Sequence of chain 1.B:
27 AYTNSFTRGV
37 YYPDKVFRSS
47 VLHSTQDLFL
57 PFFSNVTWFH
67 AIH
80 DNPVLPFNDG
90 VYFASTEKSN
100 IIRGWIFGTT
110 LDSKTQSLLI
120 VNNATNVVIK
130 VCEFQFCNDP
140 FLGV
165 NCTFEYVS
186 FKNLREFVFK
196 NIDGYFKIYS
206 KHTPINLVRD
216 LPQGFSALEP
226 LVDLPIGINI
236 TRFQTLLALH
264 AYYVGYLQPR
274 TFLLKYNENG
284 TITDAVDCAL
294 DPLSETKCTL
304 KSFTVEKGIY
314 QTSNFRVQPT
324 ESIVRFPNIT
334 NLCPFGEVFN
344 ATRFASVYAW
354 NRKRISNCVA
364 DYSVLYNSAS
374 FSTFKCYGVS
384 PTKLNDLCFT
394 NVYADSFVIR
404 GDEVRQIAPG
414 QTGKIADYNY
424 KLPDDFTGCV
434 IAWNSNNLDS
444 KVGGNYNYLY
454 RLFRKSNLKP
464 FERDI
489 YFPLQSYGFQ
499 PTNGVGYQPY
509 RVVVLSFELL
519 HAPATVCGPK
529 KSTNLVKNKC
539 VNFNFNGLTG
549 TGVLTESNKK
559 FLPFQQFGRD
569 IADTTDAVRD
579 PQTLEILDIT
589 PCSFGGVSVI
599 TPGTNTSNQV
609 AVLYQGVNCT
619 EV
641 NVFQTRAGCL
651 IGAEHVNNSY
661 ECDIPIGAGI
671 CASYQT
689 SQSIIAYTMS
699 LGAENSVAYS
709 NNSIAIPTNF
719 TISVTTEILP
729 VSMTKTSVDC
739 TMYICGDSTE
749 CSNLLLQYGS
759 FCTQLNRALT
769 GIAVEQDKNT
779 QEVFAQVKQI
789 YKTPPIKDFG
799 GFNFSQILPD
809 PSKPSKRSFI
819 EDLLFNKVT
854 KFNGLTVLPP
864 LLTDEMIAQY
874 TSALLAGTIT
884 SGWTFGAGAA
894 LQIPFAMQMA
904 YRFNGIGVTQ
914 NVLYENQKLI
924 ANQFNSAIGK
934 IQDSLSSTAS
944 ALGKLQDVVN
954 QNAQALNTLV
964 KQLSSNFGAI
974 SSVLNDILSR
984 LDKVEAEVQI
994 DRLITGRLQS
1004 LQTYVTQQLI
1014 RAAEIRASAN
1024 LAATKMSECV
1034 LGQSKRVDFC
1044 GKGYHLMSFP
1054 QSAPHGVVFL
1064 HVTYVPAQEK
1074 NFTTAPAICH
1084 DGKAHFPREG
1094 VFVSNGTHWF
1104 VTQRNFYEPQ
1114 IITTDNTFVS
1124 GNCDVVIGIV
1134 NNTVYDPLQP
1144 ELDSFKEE

The small molecule below binds the protein below.
Small molecule (SMILES): CC(=O)N[C@H]1[C@H](O[C@H]2[C@H](O)[C@@H](NC(C)=O)CO[C@@H]2CO)O[C@H](CO)[C@@H](O)[C@@H]1O

Binding-site contacts:
Ligand atom C1 contacts residue THR1100 of chain 1.B at 4.3 Å.
Ligand atom C6 contacts residue PHE1103 of chain 1.B at 4.1 Å (hydrophobic).
Ligand atom C2 contacts residue ASN1098 of chain 1.B at 2.5 Å.
Ligand atom C8 contacts residue ASN1098 of chain 1.B at 2.9 Å.
Ligand atom C5 contacts residue ASN1098 of chain 1.B at 3.7 Å.
Ligand atom C7 contacts residue ASN1098 of chain 1.B at 3.2 Å.
Ligand atom C1 contacts residue HIS1101 of chain 1.B at 4.0 Å.
Ligand atom C1 contacts residue ASN1098 of chain 1.B at 1.4 Å.
Ligand atom C3 contacts residue THR1100 of chain 1.B at 4.2 Å.
Ligand atom C8 contacts residue HIS1101 of chain 1.B at 4.3 Å.
Ligand atom O5 contacts residue HIS1101 of chain 1.B at 4.1 Å.
Ligand atom C2 contacts residue THR1100 of chain 1.B at 4.2 Å.
Ligand atom C6 contacts residue HIS1101 of chain 1.B at 4.5 Å.
Ligand atom C3 contacts residue HIS1101 of chain 1.B at 4.0 Å.
Ligand atom O4 contacts residue HIS1101 of chain 1.B at 4.2 Å.
Ligand atom C4 contacts residue HIS1101 of chain 1.B at 4.1 Å.
Ligand atom C8 contacts residue THR1100 of chain 1.B at 4.5 Å.
Ligand atom C1 contacts residue PHE1103 of chain 1.B at 4.5 Å (hydrophobic).
Ligand atom O5 contacts residue ASN1098 of chain 1.B at 2.4 Å (h-bond).
Ligand atom C7 contacts residue HIS1101 of chain 1.B at 4.0 Å.
Ligand atom C5 contacts residue HIS1101 of chain 1.B at 3.5 Å.
Ligand atom C7 contacts residue THR1100 of chain 1.B at 4.5 Å.
Ligand atom C5 contacts residue PHE1103 of chain 1.B at 4.3 Å (hydrophobic).
Ligand atom C4 contacts residue ASN1098 of chain 1.B at 4.2 Å.
Ligand atom C3 contacts residue ASN1098 of chain 1.B at 3.8 Å.
Ligand atom O7 contacts residue HIS1101 of chain 1.B at 3.4 Å.
Ligand atom O5 contacts residue PHE1103 of chain 1.B at 3.9 Å.
Ligand atom N2 contacts residue THR1100 of chain 1.B at 3.6 Å.
Ligand atom O7 contacts residue ASN1098 of chain 1.B at 3.2 Å (h-bond).
Ligand atom N2 contacts residue ASN1098 of chain 1.B at 2.9 Å (h-bond).